Binding-site contacts:
Ligand atom N1 contacts residue GLU344 of chain 1.B at 3.5 Å (salt-bridge).
Ligand atom O1 contacts residue THR86 of chain 1.B at 3.4 Å.
Ligand atom C5 contacts residue GLU344 of chain 1.B at 3.2 Å.
Ligand atom C4 contacts residue NAD1 of chain 1.S at 3.5 Å.
Ligand atom C1 contacts residue LYS183 of chain 1.B at 4.2 Å.
Ligand atom C3 contacts residue GLU344 of chain 1.B at 3.5 Å.
Ligand atom C5 contacts residue THR86 of chain 1.B at 3.7 Å.
Ligand atom C5 contacts residue HIS106 of chain 1.B at 3.7 Å.
Ligand atom C2 contacts residue THR132 of chain 1.B at 3.3 Å.
Ligand atom O1 contacts residue GLU344 of chain 1.B at 2.6 Å (salt-bridge).
Ligand atom N1 contacts residue THR86 of chain 1.B at 3.5 Å (h-bond).
Ligand atom N1 contacts residue NAD1 of chain 1.S at 3.3 Å.
Ligand atom C4 contacts residue PHE361 of chain 1.A at 4.0 Å (hydrophobic).
Ligand atom C5 contacts residue ZN1 of chain 1.U at 3.3 Å.
Ligand atom N1 contacts residue ZN1 of chain 1.U at 2.2 Å.
Ligand atom N1 contacts residue CYS84 of chain 1.B at 3.7 Å.
Ligand atom C2 contacts residue LEU184 of chain 1.B at 4.3 Å (hydrophobic).
Ligand atom O1 contacts residue PHE361 of chain 1.A at 4.3 Å.
Ligand atom C5 contacts residue CYS220 of chain 1.B at 4.4 Å (hydrophobic).
Ligand atom N1 contacts residue CYS220 of chain 1.B at 3.6 Å (h-bond).
Ligand atom C5 contacts residue NAD1 of chain 1.S at 3.9 Å.
Ligand atom C4 contacts residue LEU360 of chain 1.A at 4.3 Å (hydrophobic).
Ligand atom C1 contacts residue THR132 of chain 1.B at 3.3 Å.
Ligand atom N1 contacts residue HIS106 of chain 1.B at 3.1 Å (h-bond).
Ligand atom C4 contacts residue GLU344 of chain 1.B at 3.4 Å.
Ligand atom C4 contacts residue VAL369 of chain 1.B at 4.2 Å (hydrophobic).
Ligand atom C1 contacts residue HIS106 of chain 1.B at 3.6 Å.
Ligand atom C1 contacts residue LEU184 of chain 1.B at 3.7 Å (hydrophobic).
Ligand atom C3 contacts residue THR86 of chain 1.B at 4.2 Å.
Ligand atom C3 contacts residue NAD1 of chain 1.S at 4.4 Å.

This small molecule binds to this protein.
Small molecule (SMILES): CC[C@@](C)(O)C#N

Sequence of chain 1.B:
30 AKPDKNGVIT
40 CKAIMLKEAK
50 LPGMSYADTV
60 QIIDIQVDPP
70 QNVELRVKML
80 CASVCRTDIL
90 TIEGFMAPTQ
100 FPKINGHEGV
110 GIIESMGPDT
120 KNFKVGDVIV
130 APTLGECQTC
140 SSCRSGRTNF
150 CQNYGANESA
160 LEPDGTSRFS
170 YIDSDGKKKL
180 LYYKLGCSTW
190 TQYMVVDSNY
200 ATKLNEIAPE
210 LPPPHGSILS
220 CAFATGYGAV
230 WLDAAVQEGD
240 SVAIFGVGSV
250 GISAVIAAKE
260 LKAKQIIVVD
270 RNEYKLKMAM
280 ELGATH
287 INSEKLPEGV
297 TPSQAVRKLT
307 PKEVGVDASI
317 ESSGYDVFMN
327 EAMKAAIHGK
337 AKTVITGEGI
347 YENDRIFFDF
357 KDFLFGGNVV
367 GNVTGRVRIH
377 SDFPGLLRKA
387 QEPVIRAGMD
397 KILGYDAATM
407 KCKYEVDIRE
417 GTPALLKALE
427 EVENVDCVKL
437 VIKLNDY

Sequence of chain 1.A:
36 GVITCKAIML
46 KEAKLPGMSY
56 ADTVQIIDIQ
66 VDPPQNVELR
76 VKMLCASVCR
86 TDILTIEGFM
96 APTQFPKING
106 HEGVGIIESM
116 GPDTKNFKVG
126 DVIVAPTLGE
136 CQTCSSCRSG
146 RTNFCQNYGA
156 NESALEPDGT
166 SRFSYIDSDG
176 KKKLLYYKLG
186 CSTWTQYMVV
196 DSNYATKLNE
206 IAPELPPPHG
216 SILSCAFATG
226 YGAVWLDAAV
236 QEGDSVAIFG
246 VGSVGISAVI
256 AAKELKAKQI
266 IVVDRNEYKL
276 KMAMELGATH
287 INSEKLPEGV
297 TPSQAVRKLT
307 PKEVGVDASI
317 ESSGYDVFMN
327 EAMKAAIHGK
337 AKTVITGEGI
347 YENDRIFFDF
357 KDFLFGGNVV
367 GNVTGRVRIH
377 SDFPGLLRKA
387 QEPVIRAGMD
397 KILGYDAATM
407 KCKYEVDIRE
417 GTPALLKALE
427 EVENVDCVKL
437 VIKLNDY